Sequence of chain 1.D:
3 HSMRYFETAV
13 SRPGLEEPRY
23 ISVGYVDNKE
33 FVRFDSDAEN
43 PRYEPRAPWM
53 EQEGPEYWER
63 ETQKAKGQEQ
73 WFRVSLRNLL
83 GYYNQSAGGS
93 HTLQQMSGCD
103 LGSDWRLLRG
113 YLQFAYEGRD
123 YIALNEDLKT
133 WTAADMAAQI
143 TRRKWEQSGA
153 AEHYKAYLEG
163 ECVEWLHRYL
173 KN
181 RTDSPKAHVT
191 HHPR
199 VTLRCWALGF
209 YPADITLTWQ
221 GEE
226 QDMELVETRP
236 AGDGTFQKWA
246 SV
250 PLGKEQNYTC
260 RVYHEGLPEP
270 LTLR

Binding-site contacts:
Ligand atom CB contacts residue TYR156 of chain 1.D at 3.3 Å (hydrophobic).
Ligand atom CG contacts residue TRP167 of chain 1.D at 3.3 Å (hydrophobic).
Ligand atom CG contacts residue GLN70 of chain 1.D at 3.0 Å.
Ligand atom C contacts residue TYR7 of chain 1.D at 3.2 Å (hydrophobic).
Ligand atom CG contacts residue TYR171 of chain 1.D at 3.3 Å (hydrophobic).
Ligand atom O contacts residue TYR159 of chain 1.D at 3.2 Å.
Ligand atom CD contacts residue GLU63 of chain 1.D at 3.4 Å.
Ligand atom OXT contacts residue ASN80 of chain 1.D at 2.3 Å (h-bond).
Ligand atom CA contacts residue TYR7 of chain 1.D at 3.5 Å (hydrophobic).
Ligand atom CD1 contacts residue GLN70 of chain 1.D at 3.2 Å.
Ligand atom N contacts residue GLN70 of chain 1.D at 3.0 Å (h-bond).
Ligand atom OD1 contacts residue GLN70 of chain 1.D at 3.1 Å (h-bond).
Ligand atom N contacts residue TYR7 of chain 1.D at 3.3 Å (h-bond).
Ligand atom CE1 contacts residue GLN70 of chain 1.D at 3.4 Å.
Ligand atom ND2 contacts residue GLN97 of chain 1.D at 2.6 Å (h-bond).
Ligand atom CD contacts residue TYR171 of chain 1.D at 3.0 Å (hydrophobic).
Ligand atom CD2 contacts residue HIS155 of chain 1.D at 3.4 Å.
Ligand atom N contacts residue TYR171 of chain 1.D at 3.1 Å (h-bond).
Ligand atom OD1 contacts residue GLN97 of chain 1.D at 3.4 Å (h-bond).
Ligand atom CA contacts residue TYR7 of chain 1.D at 3.2 Å (hydrophobic).
Ligand atom N contacts residue GLU63 of chain 1.D at 3.2 Å (salt-bridge).
Ligand atom OG1 contacts residue LYS146 of chain 1.D at 2.7 Å (salt-bridge).
Ligand atom CE2 contacts residue HIS155 of chain 1.D at 3.2 Å.
Ligand atom O contacts residue TRP73 of chain 1.D at 2.8 Å (h-bond).
Ligand atom CG contacts residue SER99 of chain 1.D at 3.1 Å.
Ligand atom O contacts residue TRP147 of chain 1.D at 2.5 Å (h-bond).
Ligand atom CG contacts residue GLU63 of chain 1.D at 3.2 Å.
Ligand atom C contacts residue TRP73 of chain 1.D at 3.3 Å (hydrophobic).
Ligand atom N contacts residue TYR159 of chain 1.D at 3.4 Å (h-bond).
Ligand atom ND2 contacts residue GLN70 of chain 1.D at 3.0 Å (h-bond).
Ligand atom NZ contacts residue TYR171 of chain 1.D at 2.6 Å (h-bond).
Ligand atom O contacts residue TYR7 of chain 1.D at 3.2 Å.
Ligand atom ND2 contacts residue TRP73 of chain 1.D at 3.4 Å.
Ligand atom O contacts residue TYR84 of chain 1.D at 3.0 Å (h-bond).
Ligand atom CB contacts residue GLU63 of chain 1.D at 3.1 Å.
Ligand atom CA contacts residue TYR171 of chain 1.D at 3.4 Å (hydrophobic).
Ligand atom CE contacts residue TYR171 of chain 1.D at 3.2 Å (hydrophobic).
Ligand atom O contacts residue TYR159 of chain 1.D at 2.9 Å (h-bond).
Ligand atom O contacts residue THR143 of chain 1.D at 3.1 Å.
Ligand atom O contacts residue HIS155 of chain 1.D at 2.5 Å (h-bond).

This small molecule binds to this protein.
Small molecule (SMILES): CSCC[C@H](NC(=O)[C@@H](NC(=O)[C@H](C)NC(=O)[C@@H](Cc1ccccc1)NC(=O)[C@H](CC(N)=O)NC(=O)[C@H](Cc1ccc(O)cc1)NC(=O)[C@@H]1CCCN1C(=O)[C@H](C)NC(=O)[C@@H](N)CCCCN)[C@@H](C)O)C(=O)O